This protein binds this small molecule.
Small molecule (SMILES): CC(=O)N[C@@H]1[C@@H](O)[C@H](O)[C@@H](CO)O[C@H]1O

Sequence of chain 2.B:
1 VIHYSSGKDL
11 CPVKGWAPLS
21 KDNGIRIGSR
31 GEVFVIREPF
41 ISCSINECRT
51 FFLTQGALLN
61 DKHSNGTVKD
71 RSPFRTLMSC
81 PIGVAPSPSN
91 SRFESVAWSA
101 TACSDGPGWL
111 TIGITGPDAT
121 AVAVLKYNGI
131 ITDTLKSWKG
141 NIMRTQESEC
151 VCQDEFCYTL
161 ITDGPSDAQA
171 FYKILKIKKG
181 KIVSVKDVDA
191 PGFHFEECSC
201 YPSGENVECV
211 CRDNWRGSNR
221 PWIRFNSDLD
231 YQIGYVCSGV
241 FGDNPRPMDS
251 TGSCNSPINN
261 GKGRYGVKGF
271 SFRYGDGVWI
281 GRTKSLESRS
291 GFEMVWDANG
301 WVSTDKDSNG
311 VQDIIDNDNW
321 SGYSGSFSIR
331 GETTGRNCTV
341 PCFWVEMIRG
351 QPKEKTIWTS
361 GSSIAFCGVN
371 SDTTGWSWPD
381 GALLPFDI

Binding-site contacts:
Ligand atom O7 contacts residue ILE357 of chain 2.B at 4.0 Å.
Ligand atom C7 contacts residue ILE357 of chain 2.B at 3.8 Å (hydrophobic).
Ligand atom C5 contacts residue ASN65 of chain 2.B at 4.3 Å.
Ligand atom C2 contacts residue ASN65 of chain 2.B at 3.6 Å.
Ligand atom C8 contacts residue ILE388 of chain 2.B at 4.5 Å (hydrophobic).
Ligand atom N2 contacts residue ASN65 of chain 2.B at 3.9 Å.
Ligand atom C1 contacts residue ASN65 of chain 2.B at 2.6 Å.
Ligand atom O5 contacts residue THR67 of chain 2.B at 4.3 Å.
Ligand atom C7 contacts residue ASN65 of chain 2.B at 4.0 Å.
Ligand atom N2 contacts residue ILE357 of chain 2.B at 3.6 Å.
Ligand atom O6 contacts residue THR67 of chain 2.B at 3.8 Å.
Ligand atom O1 contacts residue ILE357 of chain 2.B at 4.0 Å.
Ligand atom O1 contacts residue ASN65 of chain 2.B at 2.9 Å (h-bond).
Ligand atom O5 contacts residue ASN65 of chain 2.B at 3.2 Å (h-bond).
Ligand atom C6 contacts residue THR67 of chain 2.B at 4.4 Å.
Ligand atom C8 contacts residue ILE357 of chain 2.B at 3.5 Å (hydrophobic).
Ligand atom O7 contacts residue ASN65 of chain 2.B at 3.6 Å (h-bond).